Sequence of chain 1.A:
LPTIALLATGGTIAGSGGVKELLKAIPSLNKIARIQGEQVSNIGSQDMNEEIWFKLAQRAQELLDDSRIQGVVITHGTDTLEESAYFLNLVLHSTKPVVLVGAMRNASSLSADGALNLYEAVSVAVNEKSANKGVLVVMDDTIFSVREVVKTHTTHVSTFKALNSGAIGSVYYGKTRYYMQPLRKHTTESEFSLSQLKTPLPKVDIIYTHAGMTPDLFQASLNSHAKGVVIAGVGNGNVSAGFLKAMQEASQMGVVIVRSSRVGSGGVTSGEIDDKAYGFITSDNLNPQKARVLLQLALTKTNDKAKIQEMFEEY

Binding-site contacts:
Ligand atom O contacts residue ASP96 of chain 2.A at 3.0 Å (salt-bridge).
Ligand atom CB contacts residue THR16 of chain 2.A at 3.1 Å.
Ligand atom OXT contacts residue GLN63 of chain 2.A at 3.7 Å.
Ligand atom OXT contacts residue GLY61 of chain 2.A at 3.4 Å.
Ligand atom C contacts residue SER62 of chain 2.A at 3.5 Å.
Ligand atom O contacts residue SER62 of chain 2.A at 2.6 Å (h-bond).
Ligand atom C contacts residue ASP96 of chain 2.A at 3.9 Å.
Ligand atom CB contacts residue GLU289 of chain 1.A at 3.8 Å.
Ligand atom C contacts residue GLY94 of chain 2.A at 3.5 Å.
Ligand atom OD1 contacts residue GLY94 of chain 2.A at 3.2 Å.
Ligand atom OD1 contacts residue GLY15 of chain 2.A at 4.0 Å.
Ligand atom CB contacts residue ASP96 of chain 2.A at 3.4 Å.
Ligand atom C contacts residue THR95 of chain 2.A at 3.9 Å.
Ligand atom OD2 contacts residue ALA120 of chain 2.A at 3.1 Å (h-bond).
Ligand atom N contacts residue ASN255 of chain 1.A at 3.6 Å (h-bond).
Ligand atom O contacts residue THR95 of chain 2.A at 3.2 Å (h-bond).
Ligand atom OXT contacts residue SER62 of chain 2.A at 2.9 Å (h-bond).
Ligand atom O contacts residue GLY94 of chain 2.A at 3.4 Å.
Ligand atom CA contacts residue GLN63 of chain 2.A at 3.9 Å.
Ligand atom CA contacts residue GLU289 of chain 1.A at 3.5 Å.
Ligand atom OD2 contacts residue THR95 of chain 2.A at 2.5 Å (h-bond).
Ligand atom N contacts residue ASP96 of chain 2.A at 2.7 Å (salt-bridge).
Ligand atom OD1 contacts residue THR95 of chain 2.A at 2.9 Å (h-bond).
Ligand atom CA contacts residue ASP96 of chain 2.A at 3.6 Å.
Ligand atom CG contacts residue THR95 of chain 2.A at 3.0 Å.
Ligand atom OD1 contacts residue ALA120 of chain 2.A at 3.8 Å.
Ligand atom N contacts residue GLN63 of chain 2.A at 3.1 Å (h-bond).
Ligand atom OXT contacts residue GLY94 of chain 2.A at 3.2 Å.
Ligand atom CA contacts residue THR16 of chain 2.A at 3.4 Å.
Ligand atom OD1 contacts residue THR16 of chain 2.A at 2.9 Å (h-bond).
Ligand atom CG contacts residue THR16 of chain 2.A at 2.7 Å.
Ligand atom OD2 contacts residue THR16 of chain 2.A at 3.0 Å (h-bond).
Ligand atom N contacts residue GLU289 of chain 1.A at 2.7 Å (salt-bridge).
Ligand atom C contacts residue GLN63 of chain 2.A at 3.7 Å.
Ligand atom OD2 contacts residue MET121 of chain 2.A at 4.0 Å.
Ligand atom CB contacts residue THR95 of chain 2.A at 3.6 Å.
Ligand atom CG contacts residue ALA120 of chain 2.A at 3.9 Å (hydrophobic).
Ligand atom O contacts residue GLN63 of chain 2.A at 4.1 Å.
Ligand atom OXT contacts residue THR16 of chain 2.A at 3.9 Å.
Ligand atom OXT contacts residue GLY15 of chain 2.A at 3.3 Å.

The small molecule below binds the protein below.
Small molecule (SMILES): N[C@@H](CC(=O)O)C(=O)O

Sequence of chain 2.A:
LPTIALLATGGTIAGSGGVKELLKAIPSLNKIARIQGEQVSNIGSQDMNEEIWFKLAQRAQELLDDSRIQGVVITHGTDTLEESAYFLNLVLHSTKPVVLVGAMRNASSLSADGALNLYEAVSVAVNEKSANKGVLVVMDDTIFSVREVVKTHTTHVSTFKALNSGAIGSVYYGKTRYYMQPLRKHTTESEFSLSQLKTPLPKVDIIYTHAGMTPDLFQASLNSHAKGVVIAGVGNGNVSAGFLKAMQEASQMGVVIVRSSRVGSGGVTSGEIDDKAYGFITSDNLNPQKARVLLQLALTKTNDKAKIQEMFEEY